Sequence of chain 1.O:
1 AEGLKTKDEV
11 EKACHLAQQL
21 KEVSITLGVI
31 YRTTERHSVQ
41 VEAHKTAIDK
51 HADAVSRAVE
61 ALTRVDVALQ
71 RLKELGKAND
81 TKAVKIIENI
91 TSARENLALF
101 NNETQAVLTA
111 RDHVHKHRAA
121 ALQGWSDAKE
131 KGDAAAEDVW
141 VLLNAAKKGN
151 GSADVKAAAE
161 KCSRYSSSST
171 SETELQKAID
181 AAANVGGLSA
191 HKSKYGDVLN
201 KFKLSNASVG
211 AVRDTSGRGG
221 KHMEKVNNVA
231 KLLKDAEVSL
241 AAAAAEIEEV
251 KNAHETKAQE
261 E

The protein below binds the small molecule below.
Small molecule (SMILES): CC(=O)N[C@@H]1[C@@H](O)[C@H](O)[C@@H](CO)O[C@H]1O

Binding-site contacts:
Ligand atom N2 contacts residue ASN102 of chain 1.O at 2.8 Å (h-bond).
Ligand atom C7 contacts residue ASN102 of chain 1.O at 3.7 Å.
Ligand atom C1 contacts residue ASN102 of chain 1.O at 1.4 Å.
Ligand atom C4 contacts residue ASN102 of chain 1.O at 4.2 Å.
Ligand atom O6 contacts residue ASN102 of chain 1.O at 3.9 Å.
Ligand atom O7 contacts residue GLU103 of chain 1.O at 4.1 Å.
Ligand atom C5 contacts residue ASN102 of chain 1.O at 3.7 Å.
Ligand atom C8 contacts residue LEU99 of chain 1.O at 3.7 Å (hydrophobic).
Ligand atom O5 contacts residue ASN102 of chain 1.O at 2.4 Å (h-bond).
Ligand atom C6 contacts residue ASN102 of chain 1.O at 4.3 Å.
Ligand atom C3 contacts residue ASN102 of chain 1.O at 3.8 Å.
Ligand atom O7 contacts residue ASN102 of chain 1.O at 4.2 Å.
Ligand atom C2 contacts residue ASN102 of chain 1.O at 2.4 Å.